Binding-site contacts:
Ligand atom O2 contacts residue ALA209 of chain 1.F at 4.1 Å.
Ligand atom O1 contacts residue ALA209 of chain 1.F at 3.9 Å.
Ligand atom C1 contacts residue MG1 of chain 1.JA at 3.0 Å.
Ligand atom C1 contacts residue ARG210 of chain 1.F at 4.4 Å.
Ligand atom O1 contacts residue ASP212 of chain 1.F at 2.8 Å (salt-bridge).
Ligand atom C2 contacts residue ALA209 of chain 1.F at 3.7 Å (hydrophobic).
Ligand atom C2 contacts residue THR244 of chain 1.F at 4.0 Å.
Ligand atom O4 contacts residue ARG87 of chain 1.F at 4.1 Å.
Ligand atom O4 contacts residue MET276 of chain 1.F at 4.1 Å.
Ligand atom C1 contacts residue GLY211 of chain 1.F at 3.7 Å.
Ligand atom C2 contacts residue GLU188 of chain 1.F at 3.8 Å.
Ligand atom C1 contacts residue THR244 of chain 1.F at 3.6 Å.
Ligand atom O2 contacts residue LYS186 of chain 1.F at 2.8 Å (salt-bridge).
Ligand atom O3 contacts residue GLY211 of chain 1.F at 2.8 Å (h-bond).
Ligand atom O3 contacts residue THR244 of chain 1.F at 2.6 Å (h-bond).
Ligand atom C1 contacts residue ASP212 of chain 1.F at 3.8 Å.
Ligand atom O3 contacts residue MG1 of chain 1.JA at 4.1 Å.
Ligand atom O3 contacts residue ASP212 of chain 1.F at 3.9 Å.
Ligand atom O4 contacts residue ALA209 of chain 1.F at 4.0 Å.
Ligand atom O2 contacts residue MG1 of chain 1.JA at 2.2 Å.
Ligand atom O4 contacts residue LYS186 of chain 1.F at 3.9 Å.
Ligand atom O2 contacts residue ASP212 of chain 1.F at 4.1 Å.
Ligand atom O4 contacts residue THR244 of chain 1.F at 3.4 Å (h-bond).
Ligand atom O2 contacts residue GLU188 of chain 1.F at 3.2 Å (salt-bridge).
Ligand atom C1 contacts residue ALA209 of chain 1.F at 3.5 Å (hydrophobic).
Ligand atom O1 contacts residue GLY211 of chain 1.F at 3.7 Å.
Ligand atom O3 contacts residue ARG210 of chain 1.F at 3.5 Å (salt-bridge).
Ligand atom C1 contacts residue GLU188 of chain 1.F at 3.6 Å.
Ligand atom C2 contacts residue MG1 of chain 1.JA at 3.0 Å.
Ligand atom O1 contacts residue GLU188 of chain 1.F at 2.9 Å (salt-bridge).
Ligand atom O4 contacts residue MET207 of chain 1.F at 4.1 Å.
Ligand atom O1 contacts residue MG1 of chain 1.JA at 2.2 Å.
Ligand atom C2 contacts residue LYS186 of chain 1.F at 3.7 Å.
Ligand atom O4 contacts residue MG1 of chain 1.JA at 4.2 Å.
Ligand atom O3 contacts residue ALA209 of chain 1.F at 3.4 Å.

Sequence of chain 1.F:
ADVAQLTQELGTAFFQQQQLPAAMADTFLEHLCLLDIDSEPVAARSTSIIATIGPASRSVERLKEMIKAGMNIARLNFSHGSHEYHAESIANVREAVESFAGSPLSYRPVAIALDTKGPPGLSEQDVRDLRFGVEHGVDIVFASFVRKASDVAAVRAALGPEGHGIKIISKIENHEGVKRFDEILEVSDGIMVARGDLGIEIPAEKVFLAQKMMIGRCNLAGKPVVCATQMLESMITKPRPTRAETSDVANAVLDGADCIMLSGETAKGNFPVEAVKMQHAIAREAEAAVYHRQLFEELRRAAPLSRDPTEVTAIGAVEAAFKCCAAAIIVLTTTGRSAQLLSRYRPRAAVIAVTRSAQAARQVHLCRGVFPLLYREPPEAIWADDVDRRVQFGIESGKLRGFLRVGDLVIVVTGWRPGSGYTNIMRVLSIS

The small molecule below binds the protein below.
Small molecule (SMILES): O=C([O-])C(=O)[O-]